This protein binds this small molecule.
Small molecule (SMILES): C[C@H]1Nc2c(cccc2C(=O)NCC(F)(F)CN2CCCc3ccccc32)NC1=O

Binding-site contacts:
Ligand atom C18 contacts residue TRP73 of chain 1.C at 4.1 Å (hydrophobic).
Ligand atom C4 contacts residue TRP80 of chain 1.C at 3.6 Å (hydrophobic).
Ligand atom C10 contacts residue GLU108 of chain 1.C at 4.0 Å.
Ligand atom C8 contacts residue TRP80 of chain 1.C at 3.4 Å (hydrophobic).
Ligand atom C19 contacts residue TRP73 of chain 1.C at 4.1 Å (hydrophobic).
Ligand atom F1 contacts residue GLU108 of chain 1.C at 4.4 Å.
Ligand atom F2 contacts residue ILE111 of chain 1.C at 4.0 Å.
Ligand atom C13 contacts residue MET115 of chain 1.C at 4.1 Å (hydrophobic).
Ligand atom F1 contacts residue ILE111 of chain 1.C at 3.2 Å.
Ligand atom N2 contacts residue GLU108 of chain 1.C at 3.6 Å.
Ligand atom N1 contacts residue TRP80 of chain 1.C at 3.5 Å.
Ligand atom C7 contacts residue TRP80 of chain 1.C at 3.7 Å (hydrophobic).
Ligand atom C13 contacts residue ASP112 of chain 1.C at 4.4 Å.
Ligand atom O1 contacts residue TRP80 of chain 1.C at 3.4 Å (h-bond).
Ligand atom C16 contacts residue TRP73 of chain 1.C at 3.6 Å (hydrophobic).
Ligand atom C6 contacts residue GLU108 of chain 1.C at 4.1 Å.
Ligand atom C21 contacts residue TRP73 of chain 1.C at 3.6 Å (hydrophobic).
Ligand atom C20 contacts residue TRP73 of chain 1.C at 3.8 Å (hydrophobic).
Ligand atom O2 contacts residue TRP80 of chain 1.C at 3.6 Å.
Ligand atom C8 contacts residue GLU108 of chain 1.C at 4.5 Å.
Ligand atom C3 contacts residue TRP80 of chain 1.C at 3.5 Å (hydrophobic).
Ligand atom C9 contacts residue TRP80 of chain 1.C at 3.8 Å (hydrophobic).
Ligand atom C9 contacts residue GLU108 of chain 1.C at 4.1 Å.
Ligand atom C7 contacts residue GLU108 of chain 1.C at 3.8 Å.
Ligand atom C11 contacts residue ILE111 of chain 1.C at 3.8 Å (hydrophobic).
Ligand atom C22 contacts residue TRP80 of chain 1.C at 3.4 Å (hydrophobic).
Ligand atom F2 contacts residue TRP73 of chain 1.C at 4.3 Å.
Ligand atom N4 contacts residue TRP80 of chain 1.C at 3.2 Å (h-bond).
Ligand atom C15 contacts residue TRP73 of chain 1.C at 4.2 Å (hydrophobic).
Ligand atom C6 contacts residue TRP80 of chain 1.C at 3.6 Å (hydrophobic).
Ligand atom C5 contacts residue TRP80 of chain 1.C at 3.6 Å (hydrophobic).
Ligand atom C12 contacts residue ASP112 of chain 1.C at 4.0 Å.
Ligand atom O1 contacts residue VAL76 of chain 1.C at 4.2 Å.
Ligand atom F1 contacts residue ASP112 of chain 1.C at 3.2 Å.
Ligand atom C2 contacts residue VAL76 of chain 1.C at 4.2 Å (hydrophobic).
Ligand atom C10 contacts residue ILE111 of chain 1.C at 3.6 Å (hydrophobic).
Ligand atom C2 contacts residue TRP80 of chain 1.C at 3.7 Å (hydrophobic).
Ligand atom C17 contacts residue TRP73 of chain 1.C at 3.9 Å (hydrophobic).
Ligand atom N3 contacts residue TRP73 of chain 1.C at 4.1 Å.
Ligand atom N4 contacts residue VAL76 of chain 1.C at 4.2 Å.

Sequence of chain 1.C:
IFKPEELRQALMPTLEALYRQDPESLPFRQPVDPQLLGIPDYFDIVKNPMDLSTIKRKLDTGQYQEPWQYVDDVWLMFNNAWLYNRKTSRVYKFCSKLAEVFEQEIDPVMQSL